This small molecule binds to this protein.
Small molecule (SMILES): CC(C)C[C@H](NC(=O)[C@H](Cc1ccccc1)NC(=O)[C@H](CC(N)=O)NC(=O)CN)C(=O)N[C@@H](CCC(N)=O)C(=O)N[C@@H](CO)C(=O)N[C@@H](C)C(=O)N1CCC[C@H]1C(=O)O

Binding-site contacts:
Ligand atom CD2 contacts residue VAL82 of chain 1.A at 3.5 Å (hydrophobic).
Ligand atom CA contacts residue ASP29 of chain 1.B at 3.4 Å.
Ligand atom NE2 contacts residue ASP30 of chain 1.B at 2.6 Å (salt-bridge).
Ligand atom OD1 contacts residue ASP29 of chain 1.A at 2.8 Å (salt-bridge).
Ligand atom CA contacts residue ASP29 of chain 1.A at 3.4 Å.
Ligand atom CA contacts residue GLY48 of chain 1.B at 3.5 Å.
Ligand atom CD1 contacts residue GLY27 of chain 1.B at 3.4 Å.
Ligand atom OE1 contacts residue ALA28 of chain 1.B at 3.5 Å.
Ligand atom N contacts residue GLY27 of chain 1.A at 2.7 Å (h-bond).
Ligand atom ND2 contacts residue ASP30 of chain 1.A at 3.1 Å (salt-bridge).
Ligand atom O contacts residue ASP29 of chain 1.B at 3.0 Å (salt-bridge).
Ligand atom OD1 contacts residue ASP30 of chain 1.A at 2.8 Å (salt-bridge).
Ligand atom OG contacts residue ASP29 of chain 1.B at 2.9 Å (salt-bridge).
Ligand atom O contacts residue ALA28 of chain 1.B at 3.2 Å.
Ligand atom C contacts residue ASP29 of chain 1.A at 3.6 Å.
Ligand atom CE1 contacts residue PRO81 of chain 1.B at 3.5 Å (hydrophobic).
Ligand atom CA contacts residue GLY27 of chain 1.B at 3.5 Å.
Ligand atom CE2 contacts residue ARG8 of chain 1.B at 3.4 Å.
Ligand atom OD1 contacts residue ALA28 of chain 1.A at 3.5 Å.
Ligand atom O contacts residue GLY48 of chain 1.B at 2.8 Å (h-bond).
Ligand atom N contacts residue GLY48 of chain 1.A at 3.5 Å (h-bond).
Ligand atom NE2 contacts residue ILE47 of chain 1.B at 3.4 Å.
Ligand atom N contacts residue GLY48 of chain 1.A at 3.0 Å (h-bond).
Ligand atom OE1 contacts residue ASP30 of chain 1.B at 2.8 Å (salt-bridge).
Ligand atom ND2 contacts residue ILE47 of chain 1.A at 3.5 Å.
Ligand atom OG contacts residue ARG8 of chain 1.A at 3.1 Å (salt-bridge).
Ligand atom CA contacts residue GLY27 of chain 1.A at 3.5 Å.
Ligand atom CD contacts residue ASP30 of chain 1.B at 3.5 Å.
Ligand atom O contacts residue ASP29 of chain 1.A at 3.0 Å (salt-bridge).
Ligand atom O contacts residue GLY49 of chain 1.B at 3.4 Å.
Ligand atom O contacts residue GLY27 of chain 1.B at 3.5 Å (h-bond).
Ligand atom N contacts residue GLY48 of chain 1.B at 3.0 Å (h-bond).
Ligand atom CG contacts residue ILE50 of chain 1.A at 3.5 Å (hydrophobic).
Ligand atom O contacts residue PHE53 of chain 1.B at 3.3 Å.
Ligand atom CD2 contacts residue GLY27 of chain 1.A at 3.6 Å.
Ligand atom N contacts residue GLY27 of chain 1.B at 2.9 Å (h-bond).
Ligand atom O contacts residue ASN25 of chain 1.B at 2.9 Å (h-bond).
Ligand atom OE1 contacts residue ASP29 of chain 1.B at 3.0 Å (salt-bridge).
Ligand atom CB contacts residue ILE84 of chain 1.A at 3.5 Å (hydrophobic).
Ligand atom O contacts residue GLY48 of chain 1.A at 3.3 Å (h-bond).

Sequence of chain 1.A:
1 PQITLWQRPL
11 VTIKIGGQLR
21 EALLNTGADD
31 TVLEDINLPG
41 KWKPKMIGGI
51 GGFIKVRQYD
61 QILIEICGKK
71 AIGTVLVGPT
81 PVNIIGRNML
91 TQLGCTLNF

Sequence of chain 1.B:
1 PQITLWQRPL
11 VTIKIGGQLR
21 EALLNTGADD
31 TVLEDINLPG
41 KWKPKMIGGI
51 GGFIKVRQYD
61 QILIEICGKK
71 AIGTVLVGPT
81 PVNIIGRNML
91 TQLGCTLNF